Sequence of chain 1.F:
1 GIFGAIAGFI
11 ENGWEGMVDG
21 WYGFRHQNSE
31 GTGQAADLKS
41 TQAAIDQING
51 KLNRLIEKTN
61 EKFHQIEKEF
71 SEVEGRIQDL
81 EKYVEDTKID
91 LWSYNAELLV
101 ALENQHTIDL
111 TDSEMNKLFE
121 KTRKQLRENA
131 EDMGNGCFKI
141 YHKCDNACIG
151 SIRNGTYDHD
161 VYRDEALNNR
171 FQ

A protein and the small-molecule ligand that binds it are described below.
Small molecule (SMILES): CC(=O)N[C@H]1[C@H](O[C@H]2[C@H](O)[C@@H](NC(C)=O)CO[C@@H]2CO[C@@H]2O[C@@H](C)[C@@H](O)[C@@H](O)[C@@H]2O)O[C@H](CO)[C@@H](O)[C@@H]1O

Binding-site contacts:
Ligand atom C5 contacts residue THR312 of chain 1.E at 4.3 Å.
Ligand atom O6 contacts residue THR312 of chain 1.E at 3.7 Å.
Ligand atom O7 contacts residue THR34 of chain 1.E at 4.1 Å.
Ligand atom C4 contacts residue ILE45 of chain 1.F at 4.5 Å (hydrophobic).
Ligand atom C2 contacts residue ASN49 of chain 1.F at 4.4 Å.
Ligand atom C3 contacts residue ASN49 of chain 1.F at 4.1 Å.
Ligand atom C5 contacts residue ASN32 of chain 1.E at 3.6 Å.
Ligand atom O2 contacts residue LEU52 of chain 1.F at 3.8 Å.
Ligand atom C6 contacts residue LEU52 of chain 1.F at 4.4 Å (hydrophobic).
Ligand atom C3 contacts residue ASN32 of chain 1.E at 3.8 Å.
Ligand atom C7 contacts residue ASN32 of chain 1.E at 3.4 Å.
Ligand atom O7 contacts residue ASN32 of chain 1.E at 3.6 Å (h-bond).
Ligand atom C8 contacts residue THR34 of chain 1.E at 3.7 Å.
Ligand atom O2 contacts residue ASN49 of chain 1.F at 3.8 Å.
Ligand atom O3 contacts residue ILE45 of chain 1.F at 3.2 Å.
Ligand atom O5 contacts residue THR312 of chain 1.E at 3.2 Å (h-bond).
Ligand atom C6 contacts residue THR312 of chain 1.E at 4.3 Å.
Ligand atom O3 contacts residue TRP21 of chain 1.F at 3.5 Å.
Ligand atom C1 contacts residue THR312 of chain 1.E at 3.7 Å.
Ligand atom O6 contacts residue LEU52 of chain 1.F at 4.0 Å.
Ligand atom O2 contacts residue THR312 of chain 1.E at 3.8 Å.
Ligand atom C4 contacts residue ASN32 of chain 1.E at 4.2 Å.
Ligand atom O2 contacts residue ILE48 of chain 1.F at 3.4 Å.
Ligand atom C3 contacts residue ILE45 of chain 1.F at 3.8 Å (hydrophobic).
Ligand atom C1 contacts residue ASN32 of chain 1.E at 1.4 Å.
Ligand atom C7 contacts residue THR34 of chain 1.E at 4.3 Å.
Ligand atom O5 contacts residue ASN49 of chain 1.F at 4.3 Å.
Ligand atom C2 contacts residue ASN32 of chain 1.E at 2.5 Å.
Ligand atom C2 contacts residue THR312 of chain 1.E at 4.0 Å.
Ligand atom O6 contacts residue ASN32 of chain 1.E at 4.4 Å.
Ligand atom N2 contacts residue ASN32 of chain 1.E at 2.9 Å (h-bond).
Ligand atom O5 contacts residue ASN32 of chain 1.E at 2.3 Å (h-bond).

Sequence of chain 1.E:
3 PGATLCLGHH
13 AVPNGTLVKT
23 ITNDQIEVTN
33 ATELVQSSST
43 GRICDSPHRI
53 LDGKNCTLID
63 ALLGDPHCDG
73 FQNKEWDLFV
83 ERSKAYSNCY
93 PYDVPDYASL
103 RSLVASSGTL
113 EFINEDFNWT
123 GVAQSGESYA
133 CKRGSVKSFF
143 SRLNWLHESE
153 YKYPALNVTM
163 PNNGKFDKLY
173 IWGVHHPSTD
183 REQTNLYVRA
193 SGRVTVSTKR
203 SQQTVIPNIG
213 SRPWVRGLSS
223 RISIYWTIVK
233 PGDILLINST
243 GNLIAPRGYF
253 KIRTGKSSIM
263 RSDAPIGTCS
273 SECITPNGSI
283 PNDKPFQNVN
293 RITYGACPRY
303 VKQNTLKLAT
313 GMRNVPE